Sequence of chain 1.A:
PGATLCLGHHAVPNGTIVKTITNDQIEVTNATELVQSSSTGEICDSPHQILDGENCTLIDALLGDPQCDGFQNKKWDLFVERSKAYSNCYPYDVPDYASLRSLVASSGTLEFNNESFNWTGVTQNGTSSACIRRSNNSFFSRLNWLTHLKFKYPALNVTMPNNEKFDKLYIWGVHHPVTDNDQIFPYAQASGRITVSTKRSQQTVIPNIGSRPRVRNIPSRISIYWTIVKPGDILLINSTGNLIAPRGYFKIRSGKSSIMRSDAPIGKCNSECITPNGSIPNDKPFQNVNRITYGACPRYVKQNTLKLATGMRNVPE

Binding-site contacts:
Ligand atom O7 contacts residue ASN277 of chain 1.A at 3.2 Å (h-bond).
Ligand atom C1 contacts residue VAL289 of chain 1.A at 3.6 Å (hydrophobic).
Ligand atom C8 contacts residue GLU69 of chain 1.B at 3.9 Å.
Ligand atom C2 contacts residue ASN277 of chain 1.A at 2.5 Å.
Ligand atom N2 contacts residue VAL289 of chain 1.A at 3.6 Å.
Ligand atom C7 contacts residue ASN277 of chain 1.A at 3.2 Å.
Ligand atom C3 contacts residue VAL289 of chain 1.A at 4.2 Å (hydrophobic).
Ligand atom C8 contacts residue SER37 of chain 1.A at 3.7 Å.
Ligand atom C8 contacts residue VAL289 of chain 1.A at 4.3 Å (hydrophobic).
Ligand atom C8 contacts residue ASN277 of chain 1.A at 4.4 Å.
Ligand atom C5 contacts residue ASN277 of chain 1.A at 3.7 Å.
Ligand atom C1 contacts residue ASN290 of chain 1.A at 4.0 Å.
Ligand atom C1 contacts residue ASN277 of chain 1.A at 1.4 Å.
Ligand atom C2 contacts residue VAL289 of chain 1.A at 4.0 Å (hydrophobic).
Ligand atom C6 contacts residue GLU69 of chain 1.B at 4.2 Å.
Ligand atom C4 contacts residue ASN277 of chain 1.A at 4.2 Å.
Ligand atom C3 contacts residue ASN277 of chain 1.A at 3.8 Å.
Ligand atom C6 contacts residue ASN290 of chain 1.A at 4.0 Å.
Ligand atom O5 contacts residue ASN277 of chain 1.A at 2.4 Å (h-bond).
Ligand atom O5 contacts residue ASN290 of chain 1.A at 3.7 Å.
Ligand atom N2 contacts residue ASN277 of chain 1.A at 2.9 Å (h-bond).
Ligand atom C5 contacts residue ASN290 of chain 1.A at 3.8 Å.

Sequence of chain 1.B:
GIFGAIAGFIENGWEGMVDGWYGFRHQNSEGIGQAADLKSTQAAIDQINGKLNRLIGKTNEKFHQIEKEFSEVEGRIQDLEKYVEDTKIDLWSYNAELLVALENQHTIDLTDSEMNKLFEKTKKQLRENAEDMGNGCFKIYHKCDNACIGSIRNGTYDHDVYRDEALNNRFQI

A small-molecule ligand and the protein it binds are described below.
Small molecule (SMILES): CC(=O)N[C@H]1[C@H](O[C@H]2[C@H](O)[C@@H](NC(C)=O)CO[C@@H]2CO)O[C@H](CO)[C@@H](O)[C@@H]1O